The protein below binds the small molecule below.
Small molecule (SMILES): N[C@@H](CC(=O)O)C(=O)O

Sequence of chain 1.A:
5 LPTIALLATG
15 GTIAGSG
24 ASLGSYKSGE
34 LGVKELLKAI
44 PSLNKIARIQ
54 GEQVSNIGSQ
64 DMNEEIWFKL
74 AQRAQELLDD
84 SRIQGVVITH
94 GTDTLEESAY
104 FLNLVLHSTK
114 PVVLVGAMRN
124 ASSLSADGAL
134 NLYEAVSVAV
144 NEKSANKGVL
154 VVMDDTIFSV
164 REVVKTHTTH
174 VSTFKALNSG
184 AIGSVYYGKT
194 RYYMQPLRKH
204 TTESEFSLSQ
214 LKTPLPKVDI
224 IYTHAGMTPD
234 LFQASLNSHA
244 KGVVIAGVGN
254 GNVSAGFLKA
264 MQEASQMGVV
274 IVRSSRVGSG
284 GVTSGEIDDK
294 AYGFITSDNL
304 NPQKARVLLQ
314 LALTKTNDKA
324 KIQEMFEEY

Binding-site contacts:
Ligand atom CB contacts residue ASP96 of chain 2.A at 3.3 Å.
Ligand atom CG contacts residue ALA120 of chain 2.A at 3.8 Å (hydrophobic).
Ligand atom N contacts residue GLN63 of chain 2.A at 3.1 Å (h-bond).
Ligand atom OXT contacts residue ASP96 of chain 2.A at 2.9 Å (salt-bridge).
Ligand atom CG contacts residue THR95 of chain 2.A at 2.9 Å.
Ligand atom OD2 contacts residue ALA120 of chain 2.A at 3.7 Å.
Ligand atom OD1 contacts residue THR16 of chain 2.A at 3.1 Å (h-bond).
Ligand atom O contacts residue SER62 of chain 2.A at 2.8 Å (h-bond).
Ligand atom C contacts residue SER62 of chain 2.A at 3.5 Å.
Ligand atom C contacts residue GLN63 of chain 2.A at 3.6 Å.
Ligand atom CB contacts residue THR16 of chain 2.A at 3.1 Å.
Ligand atom C contacts residue GLY94 of chain 2.A at 3.5 Å.
Ligand atom CB contacts residue GLU289 of chain 1.A at 3.9 Å.
Ligand atom CA contacts residue THR16 of chain 2.A at 3.3 Å.
Ligand atom OD1 contacts residue THR95 of chain 2.A at 2.6 Å (h-bond).
Ligand atom OD2 contacts residue THR95 of chain 2.A at 2.7 Å (h-bond).
Ligand atom CA contacts residue ASP96 of chain 2.A at 3.7 Å.
Ligand atom O contacts residue SER31 of chain 2.A at 2.8 Å (h-bond).
Ligand atom O contacts residue GLY61 of chain 2.A at 3.3 Å.
Ligand atom CA contacts residue SER31 of chain 2.A at 3.6 Å.
Ligand atom OXT contacts residue GLY94 of chain 2.A at 3.3 Å.
Ligand atom C contacts residue THR95 of chain 2.A at 3.8 Å.
Ligand atom O contacts residue GLY94 of chain 2.A at 3.2 Å.
Ligand atom OXT contacts residue THR95 of chain 2.A at 3.2 Å (h-bond).
Ligand atom N contacts residue ASN255 of chain 1.A at 3.4 Å (h-bond).
Ligand atom OXT contacts residue SER62 of chain 2.A at 2.6 Å (h-bond).
Ligand atom O contacts residue GLY15 of chain 2.A at 3.2 Å.
Ligand atom OD1 contacts residue MET121 of chain 2.A at 3.8 Å.
Ligand atom CA contacts residue GLU289 of chain 1.A at 3.5 Å.
Ligand atom OD2 contacts residue GLY94 of chain 2.A at 3.2 Å.
Ligand atom O contacts residue GLN63 of chain 2.A at 3.6 Å.
Ligand atom CG contacts residue THR16 of chain 2.A at 2.8 Å.
Ligand atom C contacts residue ASP96 of chain 2.A at 3.9 Å.
Ligand atom O contacts residue THR16 of chain 2.A at 3.8 Å.
Ligand atom OD2 contacts residue THR16 of chain 2.A at 3.0 Å (h-bond).
Ligand atom C contacts residue SER31 of chain 2.A at 3.6 Å.
Ligand atom N contacts residue GLU289 of chain 1.A at 2.7 Å (salt-bridge).
Ligand atom OD1 contacts residue ALA120 of chain 2.A at 3.1 Å (h-bond).
Ligand atom N contacts residue ASP96 of chain 2.A at 2.8 Å (salt-bridge).
Ligand atom CB contacts residue THR95 of chain 2.A at 3.6 Å.

Sequence of chain 2.A:
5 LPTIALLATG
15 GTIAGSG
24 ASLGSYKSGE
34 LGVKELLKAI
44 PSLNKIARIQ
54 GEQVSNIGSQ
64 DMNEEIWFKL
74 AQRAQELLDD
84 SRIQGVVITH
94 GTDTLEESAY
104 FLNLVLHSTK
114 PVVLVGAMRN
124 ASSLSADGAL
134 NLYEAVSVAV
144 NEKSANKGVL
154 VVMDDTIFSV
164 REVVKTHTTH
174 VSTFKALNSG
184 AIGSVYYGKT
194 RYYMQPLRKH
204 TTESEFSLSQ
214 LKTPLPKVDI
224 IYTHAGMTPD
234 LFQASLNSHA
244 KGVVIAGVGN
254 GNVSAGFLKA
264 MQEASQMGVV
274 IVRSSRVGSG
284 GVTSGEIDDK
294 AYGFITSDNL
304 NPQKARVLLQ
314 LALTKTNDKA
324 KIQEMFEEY